A small-molecule ligand and the protein it binds are described below.
Small molecule (SMILES): CC(=O)N[C@@H]1[C@@H](O)[C@H](O)[C@@H](CO)O[C@H]1O

Sequence of chain 1.B:
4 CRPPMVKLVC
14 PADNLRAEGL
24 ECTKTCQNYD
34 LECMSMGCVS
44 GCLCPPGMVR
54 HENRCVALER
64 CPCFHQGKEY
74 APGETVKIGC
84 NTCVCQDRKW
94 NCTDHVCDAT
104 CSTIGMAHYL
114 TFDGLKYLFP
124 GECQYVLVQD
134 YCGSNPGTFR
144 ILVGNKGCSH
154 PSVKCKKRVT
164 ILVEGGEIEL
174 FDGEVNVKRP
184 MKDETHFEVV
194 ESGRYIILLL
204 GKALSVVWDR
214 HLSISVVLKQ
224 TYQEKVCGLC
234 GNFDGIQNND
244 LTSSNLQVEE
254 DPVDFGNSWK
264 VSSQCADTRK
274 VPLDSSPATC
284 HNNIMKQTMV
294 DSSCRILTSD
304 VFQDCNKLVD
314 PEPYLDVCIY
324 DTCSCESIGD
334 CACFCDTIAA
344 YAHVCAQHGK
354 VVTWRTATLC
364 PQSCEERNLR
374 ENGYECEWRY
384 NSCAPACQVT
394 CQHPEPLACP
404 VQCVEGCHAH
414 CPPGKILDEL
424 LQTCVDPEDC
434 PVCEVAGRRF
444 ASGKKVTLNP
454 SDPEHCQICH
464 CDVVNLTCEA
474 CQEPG

Binding-site contacts:
Ligand atom N2 contacts residue ASN94 of chain 1.B at 3.0 Å (h-bond).
Ligand atom C5 contacts residue ASN94 of chain 1.B at 3.4 Å.
Ligand atom C4 contacts residue ASN94 of chain 1.B at 3.9 Å.
Ligand atom C2 contacts residue ASN94 of chain 1.B at 2.3 Å.
Ligand atom O6 contacts residue GLN89 of chain 1.B at 4.1 Å.
Ligand atom C8 contacts residue ASN94 of chain 1.B at 4.5 Å.
Ligand atom C1 contacts residue ASN94 of chain 1.B at 1.4 Å.
Ligand atom C7 contacts residue ASN94 of chain 1.B at 3.2 Å.
Ligand atom O7 contacts residue ASN94 of chain 1.B at 3.0 Å (h-bond).
Ligand atom C3 contacts residue ASN94 of chain 1.B at 3.6 Å.
Ligand atom O5 contacts residue ASN94 of chain 1.B at 2.1 Å (h-bond).